The protein below binds the small molecule below.
Small molecule (SMILES): CC(C)[C@H](NC(=O)[C@H](CCCN=C(N)N)NC(=O)[C@@H](N)CCC(=O)O)C(=O)N[C@H](C=O)CCCCN

Binding-site contacts:
Ligand atom CG2 contacts residue PHE76 of chain 33.B at 3.8 Å (hydrophobic).

Sequence of chain 33.B:
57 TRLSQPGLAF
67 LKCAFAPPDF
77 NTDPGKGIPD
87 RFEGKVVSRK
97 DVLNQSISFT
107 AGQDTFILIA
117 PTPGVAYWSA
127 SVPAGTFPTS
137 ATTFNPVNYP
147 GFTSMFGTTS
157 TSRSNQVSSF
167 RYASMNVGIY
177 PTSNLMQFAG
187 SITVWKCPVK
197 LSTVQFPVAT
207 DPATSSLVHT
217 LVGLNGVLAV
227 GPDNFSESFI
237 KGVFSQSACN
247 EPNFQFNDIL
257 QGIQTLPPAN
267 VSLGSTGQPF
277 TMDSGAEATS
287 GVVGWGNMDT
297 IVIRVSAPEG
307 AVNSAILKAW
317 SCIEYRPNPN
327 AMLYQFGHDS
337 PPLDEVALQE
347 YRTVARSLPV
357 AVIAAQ